Binding-site contacts:
Ligand atom N2 contacts residue ASN170 of chain 1.A at 2.9 Å (h-bond).
Ligand atom C2 contacts residue ASN170 of chain 1.A at 2.5 Å.
Ligand atom O5 contacts residue ASN170 of chain 1.A at 2.4 Å (h-bond).
Ligand atom C2 contacts residue GLN243 of chain 1.A at 4.1 Å.
Ligand atom O7 contacts residue ASN170 of chain 1.A at 3.4 Å (h-bond).
Ligand atom C1 contacts residue ASN170 of chain 1.A at 1.5 Å.
Ligand atom C5 contacts residue ASN170 of chain 1.A at 3.6 Å.
Ligand atom N2 contacts residue GLN243 of chain 1.A at 4.0 Å.
Ligand atom C4 contacts residue ASN170 of chain 1.A at 4.3 Å.
Ligand atom C3 contacts residue ASN170 of chain 1.A at 3.9 Å.
Ligand atom C1 contacts residue GLN243 of chain 1.A at 4.2 Å.
Ligand atom C7 contacts residue ASN170 of chain 1.A at 3.4 Å.

A small-molecule ligand and the protein it binds are described below.
Small molecule (SMILES): CC(=O)N[C@@H]1[C@@H](O)[C@H](O)[C@@H](CO)O[C@H]1O

Sequence of chain 1.A:
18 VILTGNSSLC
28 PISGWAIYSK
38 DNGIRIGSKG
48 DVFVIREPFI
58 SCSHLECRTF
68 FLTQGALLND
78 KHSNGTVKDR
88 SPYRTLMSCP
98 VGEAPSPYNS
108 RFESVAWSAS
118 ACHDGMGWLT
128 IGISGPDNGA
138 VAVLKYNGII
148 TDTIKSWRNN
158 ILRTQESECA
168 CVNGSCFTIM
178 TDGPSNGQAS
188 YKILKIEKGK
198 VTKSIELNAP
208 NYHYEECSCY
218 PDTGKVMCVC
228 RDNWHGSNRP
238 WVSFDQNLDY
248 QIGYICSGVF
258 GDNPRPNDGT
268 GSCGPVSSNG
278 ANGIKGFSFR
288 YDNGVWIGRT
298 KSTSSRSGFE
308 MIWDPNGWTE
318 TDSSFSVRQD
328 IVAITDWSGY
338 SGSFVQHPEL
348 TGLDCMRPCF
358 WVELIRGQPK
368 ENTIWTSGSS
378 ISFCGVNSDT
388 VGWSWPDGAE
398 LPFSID